Sequence of chain 1.D:
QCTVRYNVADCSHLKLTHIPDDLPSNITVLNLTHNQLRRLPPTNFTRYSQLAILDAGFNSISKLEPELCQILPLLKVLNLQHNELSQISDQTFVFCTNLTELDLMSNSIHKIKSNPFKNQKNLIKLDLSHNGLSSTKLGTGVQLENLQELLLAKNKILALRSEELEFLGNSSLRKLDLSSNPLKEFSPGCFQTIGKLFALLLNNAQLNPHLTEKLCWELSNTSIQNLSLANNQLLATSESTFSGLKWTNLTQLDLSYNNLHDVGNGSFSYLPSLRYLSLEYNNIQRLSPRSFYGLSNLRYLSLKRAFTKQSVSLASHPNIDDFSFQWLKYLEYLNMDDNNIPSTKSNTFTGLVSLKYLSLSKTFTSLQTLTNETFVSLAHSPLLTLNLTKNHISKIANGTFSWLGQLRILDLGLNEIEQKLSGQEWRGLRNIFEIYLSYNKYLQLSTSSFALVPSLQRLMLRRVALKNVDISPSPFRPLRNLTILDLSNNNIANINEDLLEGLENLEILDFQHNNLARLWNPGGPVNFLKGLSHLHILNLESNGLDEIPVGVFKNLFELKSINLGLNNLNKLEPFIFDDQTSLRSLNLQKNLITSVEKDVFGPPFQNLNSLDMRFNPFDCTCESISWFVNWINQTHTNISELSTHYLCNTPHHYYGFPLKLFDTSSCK

A protein and the small-molecule ligand that binds it are described below.
Small molecule (SMILES): CC(=O)N[C@H]1[C@H](O[C@H]2[C@H](O)[C@@H](NC(C)=O)CO[C@@H]2CO[C@H]2O[C@@H](C)[C@@H](O)[C@@H](O)[C@@H]2O)O[C@H](CO)[C@@H](O)[C@@H]1O

Binding-site contacts:
Ligand atom C5 contacts residue PRO289 of chain 1.D at 3.6 Å (hydrophobic).
Ligand atom O3 contacts residue ASN265 of chain 1.D at 3.6 Å.
Ligand atom C4 contacts residue PRO289 of chain 1.D at 4.1 Å (hydrophobic).
Ligand atom C8 contacts residue ARG286 of chain 1.D at 3.5 Å.
Ligand atom O5 contacts residue ASN265 of chain 1.D at 2.4 Å (h-bond).
Ligand atom C2 contacts residue SER288 of chain 1.D at 4.3 Å.
Ligand atom C7 contacts residue SER288 of chain 1.D at 4.2 Å.
Ligand atom C2 contacts residue ASN265 of chain 1.D at 2.5 Å.
Ligand atom O7 contacts residue ARG286 of chain 1.D at 4.3 Å.
Ligand atom C5 contacts residue ASN265 of chain 1.D at 3.7 Å.
Ligand atom C3 contacts residue PRO289 of chain 1.D at 4.3 Å (hydrophobic).
Ligand atom C6 contacts residue PRO289 of chain 1.D at 3.9 Å (hydrophobic).
Ligand atom N2 contacts residue ASN265 of chain 1.D at 3.6 Å (h-bond).
Ligand atom C1 contacts residue SER288 of chain 1.D at 3.8 Å.
Ligand atom C4 contacts residue ASN265 of chain 1.D at 4.2 Å.
Ligand atom C7 contacts residue ARG286 of chain 1.D at 4.2 Å.
Ligand atom N2 contacts residue SER288 of chain 1.D at 3.5 Å (h-bond).
Ligand atom C1 contacts residue ASN265 of chain 1.D at 1.5 Å.
Ligand atom C3 contacts residue ASN265 of chain 1.D at 3.6 Å.